Sequence of chain 1.A:
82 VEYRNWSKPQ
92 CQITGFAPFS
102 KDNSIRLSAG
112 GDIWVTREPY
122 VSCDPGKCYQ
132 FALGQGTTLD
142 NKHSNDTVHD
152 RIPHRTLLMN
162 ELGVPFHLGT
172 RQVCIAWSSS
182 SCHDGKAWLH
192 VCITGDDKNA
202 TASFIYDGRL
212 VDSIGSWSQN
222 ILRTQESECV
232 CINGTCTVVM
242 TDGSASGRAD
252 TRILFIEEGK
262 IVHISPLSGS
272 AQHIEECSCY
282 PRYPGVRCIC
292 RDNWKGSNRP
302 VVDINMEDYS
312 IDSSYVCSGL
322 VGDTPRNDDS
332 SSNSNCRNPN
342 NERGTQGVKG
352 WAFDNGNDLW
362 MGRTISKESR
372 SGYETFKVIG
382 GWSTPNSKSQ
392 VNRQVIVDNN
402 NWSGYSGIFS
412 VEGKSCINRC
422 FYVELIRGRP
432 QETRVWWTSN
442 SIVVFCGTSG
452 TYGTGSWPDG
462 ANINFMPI

Binding-site contacts:
Ligand atom C8 contacts residue GLU276 of chain 1.A at 3.6 Å.
Ligand atom O6 contacts residue ARG292 of chain 1.A at 3.5 Å (salt-bridge).
Ligand atom NH2 contacts residue TRP178 of chain 1.A at 2.7 Å (h-bond).
Ligand atom C1 contacts residue ARG371 of chain 1.A at 3.4 Å.
Ligand atom C9 contacts residue GLU276 of chain 1.A at 3.3 Å.
Ligand atom C11 contacts residue ILE222 of chain 1.A at 3.8 Å (hydrophobic).
Ligand atom NE contacts residue GLU119 of chain 1.A at 3.3 Å (salt-bridge).
Ligand atom O9 contacts residue GLU276 of chain 1.A at 2.6 Å (salt-bridge).
Ligand atom O1A contacts residue ARG292 of chain 1.A at 3.4 Å (salt-bridge).
Ligand atom C11 contacts residue TRP178 of chain 1.A at 3.7 Å (hydrophobic).
Ligand atom CZ contacts residue GLU119 of chain 1.A at 3.6 Å.
Ligand atom O8 contacts residue ARG292 of chain 1.A at 3.4 Å.
Ligand atom C9 contacts residue ASN294 of chain 1.A at 3.8 Å.
Ligand atom C2 contacts residue TYR406 of chain 1.A at 2.9 Å (hydrophobic).
Ligand atom O9 contacts residue ALA246 of chain 1.A at 3.4 Å.
Ligand atom O6 contacts residue TYR406 of chain 1.A at 3.0 Å (h-bond).
Ligand atom NE contacts residue ASP151 of chain 1.A at 2.9 Å (salt-bridge).
Ligand atom NH2 contacts residue GLU119 of chain 1.A at 3.6 Å.
Ligand atom C10 contacts residue ARG152 of chain 1.A at 3.8 Å.
Ligand atom O1A contacts residue TYR406 of chain 1.A at 3.4 Å (h-bond).
Ligand atom NH1 contacts residue TRP178 of chain 1.A at 3.1 Å (h-bond).
Ligand atom O1A contacts residue ARG371 of chain 1.A at 2.7 Å (salt-bridge).
Ligand atom O8 contacts residue GLU276 of chain 1.A at 2.8 Å (salt-bridge).
Ligand atom C3 contacts residue GLU119 of chain 1.A at 3.5 Å.
Ligand atom NH2 contacts residue ARG156 of chain 1.A at 3.2 Å (salt-bridge).
Ligand atom O9 contacts residue ARG224 of chain 1.A at 3.4 Å (salt-bridge).
Ligand atom CZ contacts residue TRP178 of chain 1.A at 3.3 Å (hydrophobic).
Ligand atom O1B contacts residue TYR406 of chain 1.A at 3.4 Å (h-bond).
Ligand atom C4 contacts residue ASP151 of chain 1.A at 3.4 Å.
Ligand atom O10 contacts residue ASP151 of chain 1.A at 3.3 Å.
Ligand atom C9 contacts residue ALA246 of chain 1.A at 3.6 Å (hydrophobic).
Ligand atom C3 contacts residue ASP151 of chain 1.A at 3.3 Å.
Ligand atom C3 contacts residue TYR406 of chain 1.A at 3.0 Å (hydrophobic).
Ligand atom O1B contacts residue ARG371 of chain 1.A at 2.8 Å (salt-bridge).
Ligand atom NH1 contacts residue GLU227 of chain 1.A at 3.0 Å (salt-bridge).
Ligand atom C8 contacts residue ARG292 of chain 1.A at 3.7 Å.
Ligand atom NH2 contacts residue ASP151 of chain 1.A at 3.1 Å (salt-bridge).
Ligand atom C1 contacts residue TYR406 of chain 1.A at 2.9 Å (hydrophobic).
Ligand atom O10 contacts residue ARG152 of chain 1.A at 2.9 Å (salt-bridge).
Ligand atom O1B contacts residue ARG118 of chain 1.A at 2.8 Å (salt-bridge).

A protein and the small-molecule ligand that binds it are described below.
Small molecule (SMILES): [H]/N=C(\N)N[C@H]1C=C(C(=O)O)O[C@@H]([C@H](O)[C@H](O)CO)[C@@H]1NC(C)=O